This small molecule binds to this protein.
Small molecule (SMILES): OC[C@H]1O[C@@H](O)[C@@H](O)[C@@H](O)[C@@H]1O

Binding-site contacts:
Ligand atom C4 contacts residue PRO252 of chain 1.A at 4.0 Å (hydrophobic).
Ligand atom O5 contacts residue VAL250 of chain 1.A at 3.3 Å.
Ligand atom C6 contacts residue LEU320 of chain 1.A at 4.0 Å (hydrophobic).
Ligand atom C2 contacts residue GLU90 of chain 1.A at 3.9 Å.
Ligand atom C5 contacts residue PRO252 of chain 1.A at 4.1 Å (hydrophobic).
Ligand atom O4 contacts residue ALA251 of chain 1.A at 4.2 Å.
Ligand atom O4 contacts residue TYR319 of chain 1.A at 4.0 Å.
Ligand atom O6 contacts residue VAL250 of chain 1.A at 3.1 Å (h-bond).
Ligand atom C6 contacts residue PRO252 of chain 1.A at 4.4 Å (hydrophobic).
Ligand atom O1 contacts residue GLU90 of chain 1.A at 4.0 Å.
Ligand atom O4 contacts residue LEU320 of chain 1.A at 4.2 Å.
Ligand atom C5 contacts residue ALA251 of chain 1.A at 4.2 Å (hydrophobic).
Ligand atom C2 contacts residue VAL250 of chain 1.A at 4.5 Å (hydrophobic).
Ligand atom O4 contacts residue PRO252 of chain 1.A at 2.7 Å.
Ligand atom C5 contacts residue VAL250 of chain 1.A at 3.9 Å (hydrophobic).
Ligand atom C1 contacts residue GLU90 of chain 1.A at 3.9 Å.
Ligand atom O1 contacts residue VAL250 of chain 1.A at 3.0 Å.
Ligand atom C3 contacts residue PRO252 of chain 1.A at 4.5 Å (hydrophobic).
Ligand atom C6 contacts residue VAL250 of chain 1.A at 3.9 Å (hydrophobic).
Ligand atom C1 contacts residue VAL250 of chain 1.A at 3.0 Å (hydrophobic).
Ligand atom O3 contacts residue THR89 of chain 1.A at 4.3 Å.

Sequence of chain 1.A:
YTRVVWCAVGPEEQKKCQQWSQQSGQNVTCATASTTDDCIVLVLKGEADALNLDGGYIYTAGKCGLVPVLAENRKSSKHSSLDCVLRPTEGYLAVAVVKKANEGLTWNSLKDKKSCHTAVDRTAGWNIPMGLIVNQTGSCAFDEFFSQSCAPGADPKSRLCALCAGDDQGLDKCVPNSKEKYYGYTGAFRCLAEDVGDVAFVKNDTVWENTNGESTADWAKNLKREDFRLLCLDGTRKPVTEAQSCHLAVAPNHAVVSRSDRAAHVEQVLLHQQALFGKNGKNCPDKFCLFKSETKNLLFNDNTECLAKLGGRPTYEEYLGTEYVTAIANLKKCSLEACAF